A small-molecule ligand and the protein it binds are described below.
Small molecule (SMILES): CC(=O)N[C@@H]1[C@@H](O)[C@H](O)[C@@H](CO)O[C@H]1O

Binding-site contacts:
Ligand atom C1 contacts residue ASN603 of chain 1.C at 1.4 Å.
Ligand atom C4 contacts residue ASN603 of chain 1.C at 4.2 Å.
Ligand atom C7 contacts residue ASN603 of chain 1.C at 3.5 Å.
Ligand atom O7 contacts residue ASN603 of chain 1.C at 3.7 Å.
Ligand atom C2 contacts residue ASN603 of chain 1.C at 2.5 Å.
Ligand atom N2 contacts residue ASN603 of chain 1.C at 2.9 Å (h-bond).
Ligand atom O5 contacts residue ASN603 of chain 1.C at 2.4 Å (h-bond).
Ligand atom C5 contacts residue ASN603 of chain 1.C at 3.7 Å.
Ligand atom C3 contacts residue ASN603 of chain 1.C at 3.8 Å.

Sequence of chain 1.C:
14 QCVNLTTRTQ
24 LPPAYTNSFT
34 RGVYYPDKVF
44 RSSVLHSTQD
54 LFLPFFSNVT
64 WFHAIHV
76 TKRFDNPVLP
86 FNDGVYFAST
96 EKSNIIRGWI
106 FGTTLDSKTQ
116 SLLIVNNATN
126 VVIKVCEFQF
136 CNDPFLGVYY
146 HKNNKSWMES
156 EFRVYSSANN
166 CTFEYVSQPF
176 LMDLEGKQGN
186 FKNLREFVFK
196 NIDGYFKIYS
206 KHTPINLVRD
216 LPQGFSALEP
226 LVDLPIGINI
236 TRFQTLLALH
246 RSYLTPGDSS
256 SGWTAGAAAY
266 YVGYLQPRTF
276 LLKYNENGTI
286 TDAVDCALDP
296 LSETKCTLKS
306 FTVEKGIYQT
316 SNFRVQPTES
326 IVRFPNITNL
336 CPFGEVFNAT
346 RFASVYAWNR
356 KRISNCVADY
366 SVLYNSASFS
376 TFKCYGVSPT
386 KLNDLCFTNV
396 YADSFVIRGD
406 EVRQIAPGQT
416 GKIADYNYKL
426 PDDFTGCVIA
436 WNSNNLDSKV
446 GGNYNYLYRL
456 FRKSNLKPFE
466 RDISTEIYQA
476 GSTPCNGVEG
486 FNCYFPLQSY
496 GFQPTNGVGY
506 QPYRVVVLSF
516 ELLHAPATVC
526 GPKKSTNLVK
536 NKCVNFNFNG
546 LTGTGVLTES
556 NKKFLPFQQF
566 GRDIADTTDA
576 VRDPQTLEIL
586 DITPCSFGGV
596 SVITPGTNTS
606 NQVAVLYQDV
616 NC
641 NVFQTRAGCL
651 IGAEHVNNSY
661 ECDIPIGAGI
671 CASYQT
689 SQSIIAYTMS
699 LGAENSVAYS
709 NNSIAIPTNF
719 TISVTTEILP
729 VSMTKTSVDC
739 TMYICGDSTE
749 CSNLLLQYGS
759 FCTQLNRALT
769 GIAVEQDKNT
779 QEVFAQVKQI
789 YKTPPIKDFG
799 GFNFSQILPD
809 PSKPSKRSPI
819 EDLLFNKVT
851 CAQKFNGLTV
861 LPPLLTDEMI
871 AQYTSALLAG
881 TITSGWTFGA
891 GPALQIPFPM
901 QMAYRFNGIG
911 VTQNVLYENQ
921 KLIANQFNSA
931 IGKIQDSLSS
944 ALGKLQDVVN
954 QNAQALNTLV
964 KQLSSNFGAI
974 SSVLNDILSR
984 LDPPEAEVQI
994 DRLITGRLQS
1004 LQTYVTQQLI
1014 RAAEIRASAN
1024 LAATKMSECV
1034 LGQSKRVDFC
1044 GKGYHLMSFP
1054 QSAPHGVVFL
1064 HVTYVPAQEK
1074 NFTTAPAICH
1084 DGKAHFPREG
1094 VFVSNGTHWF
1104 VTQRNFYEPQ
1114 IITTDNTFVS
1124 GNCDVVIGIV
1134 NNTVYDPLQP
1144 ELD